A protein and the small-molecule ligand that binds it are described below.
Small molecule (SMILES): C[C@H](NC(=O)[C@@H](C)NC(=O)[C@H](C)NC(=O)[C@@H](Cc1c[nH]c2ccccc12)NC(=O)[C@H](CC1=c2ccccc2=NC1)NC(=O)[C@H](N)CS)C(=O)N[C@H](C)C(=O)N[C@@H](C)C(=O)N[C@H](Cc1c[nH]c2ccccc12)C(=O)N[C@@H](CC1=CN=C2CC=CC=C12)C(=O)N[C@@H](C=O)CS

Binding-site contacts:
Ligand atom CA contacts residue ZDC1 of chain 1.J at 2.5 Å.
Ligand atom N contacts residue SER23 of chain 1.A at 3.8 Å.
Ligand atom N contacts residue 8VH1 of chain 1.K at 3.9 Å.
Ligand atom CD2 contacts residue 8VH1 of chain 1.K at 3.8 Å.
Ligand atom CZ3 contacts residue ASN70 of chain 1.A at 3.3 Å.
Ligand atom CA contacts residue 8VH1 of chain 1.K at 3.1 Å.
Ligand atom CD1 contacts residue ZDC1 of chain 1.J at 3.7 Å.
Ligand atom NE1 contacts residue 8VH1 of chain 1.K at 3.9 Å.
Ligand atom CE3 contacts residue SER23 of chain 1.A at 3.7 Å.
Ligand atom C contacts residue ZDC1 of chain 1.J at 3.0 Å.
Ligand atom N contacts residue ZDC1 of chain 1.J at 3.1 Å (h-bond).
Ligand atom CD2 contacts residue ZDC1 of chain 1.J at 3.1 Å.
Ligand atom O contacts residue ZDC1 of chain 1.J at 3.4 Å.
Ligand atom N contacts residue ZDC1 of chain 1.J at 3.3 Å (h-bond).
Ligand atom CE2 contacts residue 8VH1 of chain 1.K at 3.7 Å.
Ligand atom NE1 contacts residue SER23 of chain 1.A at 3.6 Å (h-bond).
Ligand atom CZ3 contacts residue 8VH1 of chain 1.K at 3.6 Å.
Ligand atom CH2 contacts residue 8VH1 of chain 1.K at 3.9 Å.
Ligand atom CD1 contacts residue GLY24 of chain 1.A at 3.3 Å.
Ligand atom SG contacts residue 8VH1 of chain 1.K at 1.9 Å.
Ligand atom NE1 contacts residue ZDC1 of chain 1.J at 3.7 Å.
Ligand atom CG contacts residue ZDC1 of chain 1.J at 3.5 Å.
Ligand atom CB contacts residue SER23 of chain 1.A at 3.4 Å.
Ligand atom CE3 contacts residue ASN70 of chain 1.A at 3.8 Å.
Ligand atom CD1 contacts residue SER23 of chain 1.A at 2.9 Å.
Ligand atom CZ3 contacts residue ZDC1 of chain 1.J at 3.9 Å.
Ligand atom C contacts residue 8VH1 of chain 1.K at 3.6 Å.
Ligand atom CE3 contacts residue ZDC1 of chain 1.J at 3.1 Å.
Ligand atom N contacts residue ZDC1 of chain 1.J at 1.4 Å.
Ligand atom CB contacts residue ZDC1 of chain 1.J at 3.8 Å.
Ligand atom CG contacts residue SER23 of chain 1.A at 3.5 Å.
Ligand atom N contacts residue 8VH1 of chain 1.K at 3.6 Å.
Ligand atom CH2 contacts residue ASN70 of chain 1.A at 3.8 Å.
Ligand atom CE3 contacts residue 8VH1 of chain 1.K at 3.8 Å.
Ligand atom CZ2 contacts residue 8VH1 of chain 1.K at 3.7 Å.
Ligand atom CB contacts residue 8VH1 of chain 1.K at 2.8 Å.
Ligand atom CZ2 contacts residue ASP99 of chain 1.A at 3.9 Å.
Ligand atom CG contacts residue GLY24 of chain 1.A at 3.9 Å.
Ligand atom NE1 contacts residue GLY24 of chain 1.A at 3.5 Å.
Ligand atom CB contacts residue ZDC1 of chain 1.J at 3.8 Å.

Sequence of chain 1.A:
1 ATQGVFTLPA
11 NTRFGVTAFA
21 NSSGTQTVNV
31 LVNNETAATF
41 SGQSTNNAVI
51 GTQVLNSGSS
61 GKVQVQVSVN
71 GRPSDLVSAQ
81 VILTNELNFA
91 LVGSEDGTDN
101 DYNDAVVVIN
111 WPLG